Binding-site contacts:
Ligand atom C5 contacts residue CYS7 of chain 2.B at 4.4 Å (hydrophobic).
Ligand atom C2 contacts residue CYS11 of chain 2.A at 3.6 Å (hydrophobic).
Ligand atom C1 contacts residue HIS5 of chain 1.B at 4.4 Å.
Ligand atom C6 contacts residue LEU11 of chain 2.B at 3.4 Å (hydrophobic).
Ligand atom C3 contacts residue LEU11 of chain 2.B at 4.2 Å (hydrophobic).
Ligand atom O1 contacts residue ILE10 of chain 2.A at 3.6 Å.
Ligand atom O1 contacts residue CYS11 of chain 2.A at 2.9 Å (h-bond).
Ligand atom C1 contacts residue CYS6 of chain 2.A at 3.3 Å (hydrophobic).
Ligand atom C5 contacts residue LEU6 of chain 1.B at 3.4 Å (hydrophobic).
Ligand atom C2 contacts residue HIS5 of chain 1.B at 4.1 Å.
Ligand atom O1 contacts residue SER9 of chain 2.A at 3.4 Å (h-bond).
Ligand atom C4 contacts residue HIS10 of chain 2.B at 3.6 Å.
Ligand atom C7 contacts residue LEU16 of chain 2.A at 3.9 Å (hydrophobic).
Ligand atom C4 contacts residue LEU6 of chain 1.B at 4.3 Å (hydrophobic).
Ligand atom C6 contacts residue LEU6 of chain 1.B at 4.2 Å (hydrophobic).
Ligand atom C2 contacts residue LEU11 of chain 2.B at 4.1 Å (hydrophobic).
Ligand atom C1 contacts residue LEU11 of chain 2.B at 3.7 Å (hydrophobic).
Ligand atom C6 contacts residue CYS7 of chain 2.B at 4.2 Å (hydrophobic).
Ligand atom O1 contacts residue LEU11 of chain 2.B at 4.3 Å.
Ligand atom C3 contacts residue HIS5 of chain 1.B at 4.0 Å.
Ligand atom C7 contacts residue ALA14 of chain 2.B at 3.7 Å (hydrophobic).
Ligand atom O1 contacts residue CYS7 of chain 2.A at 4.4 Å.
Ligand atom C7 contacts residue HIS5 of chain 1.B at 4.0 Å.
Ligand atom C7 contacts residue LEU17 of chain 1.D at 3.3 Å (hydrophobic).
Ligand atom C5 contacts residue HIS10 of chain 2.B at 3.7 Å.
Ligand atom O1 contacts residue VAL2 of chain 1.B at 4.3 Å.
Ligand atom C6 contacts residue VAL2 of chain 1.B at 4.3 Å (hydrophobic).
Ligand atom C5 contacts residue LEU11 of chain 2.B at 3.6 Å (hydrophobic).
Ligand atom C4 contacts residue HIS5 of chain 1.B at 4.2 Å.
Ligand atom C1 contacts residue CYS11 of chain 2.A at 3.9 Å (hydrophobic).
Ligand atom C4 contacts residue LEU11 of chain 2.B at 4.0 Å (hydrophobic).
Ligand atom C3 contacts residue LEU16 of chain 2.A at 4.4 Å (hydrophobic).
Ligand atom C2 contacts residue LEU16 of chain 2.A at 4.3 Å (hydrophobic).
Ligand atom O1 contacts residue CYS6 of chain 2.A at 2.4 Å (h-bond).
Ligand atom C6 contacts residue CYS6 of chain 2.A at 3.4 Å (hydrophobic).

Sequence of chain 1.B:
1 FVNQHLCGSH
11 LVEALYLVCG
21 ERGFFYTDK

The small molecule below binds the protein below.
Small molecule (SMILES): Cc1cccc(O)c1

Sequence of chain 1.D:
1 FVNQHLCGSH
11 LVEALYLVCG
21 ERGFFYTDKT

Sequence of chain 2.A:
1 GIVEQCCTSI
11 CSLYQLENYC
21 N

Sequence of chain 2.B:
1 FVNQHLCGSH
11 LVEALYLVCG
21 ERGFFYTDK